Sequence of chain 4.C:
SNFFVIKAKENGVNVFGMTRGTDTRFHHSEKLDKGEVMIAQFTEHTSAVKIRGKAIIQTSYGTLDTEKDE

Sequence of chain 4.B:
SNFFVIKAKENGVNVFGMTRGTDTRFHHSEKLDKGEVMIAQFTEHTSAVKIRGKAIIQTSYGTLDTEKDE

This protein binds this small molecule.
Small molecule (SMILES): N[C@@H](Cc1c[nH]c2ccccc12)C(=O)O

Binding-site contacts:
Ligand atom CB contacts residue THR19 of chain 4.B at 3.6 Å.
Ligand atom CZ3 contacts residue MET38 of chain 4.C at 4.0 Å (hydrophobic).
Ligand atom CA contacts residue THR24 of chain 4.B at 3.2 Å.
Ligand atom N contacts residue THR19 of chain 4.B at 2.8 Å (h-bond).
Ligand atom CH2 contacts residue VAL49 of chain 4.C at 3.7 Å (hydrophobic).
Ligand atom CD1 contacts residue SER47 of chain 4.B at 3.5 Å.
Ligand atom O contacts residue SER47 of chain 4.B at 2.9 Å (h-bond).
Ligand atom CB contacts residue SER47 of chain 4.B at 3.4 Å.
Ligand atom CG contacts residue SER47 of chain 4.B at 3.8 Å.
Ligand atom N contacts residue ASP23 of chain 4.B at 3.3 Å (salt-bridge).
Ligand atom O contacts residue ARG20 of chain 4.B at 3.4 Å.
Ligand atom OXT contacts residue GLY21 of chain 4.B at 4.0 Å.
Ligand atom CA contacts residue GLY21 of chain 4.B at 3.5 Å.
Ligand atom C contacts residue THR46 of chain 4.C at 3.9 Å.
Ligand atom CA contacts residue THR19 of chain 4.B at 3.7 Å.
Ligand atom NE1 contacts residue GLN41 of chain 4.C at 2.9 Å (h-bond).
Ligand atom CE2 contacts residue GLN41 of chain 4.C at 4.0 Å.
Ligand atom C contacts residue SER47 of chain 4.B at 3.5 Å.
Ligand atom N contacts residue ARG20 of chain 4.B at 4.0 Å.
Ligand atom OXT contacts residue THR43 of chain 4.C at 2.6 Å (h-bond).
Ligand atom NE1 contacts residue ALA40 of chain 4.C at 3.8 Å.
Ligand atom CH2 contacts residue GLY17 of chain 4.C at 3.6 Å.
Ligand atom O contacts residue THR19 of chain 4.B at 4.0 Å.
Ligand atom O contacts residue THR43 of chain 4.C at 3.6 Å.
Ligand atom N contacts residue GLY21 of chain 4.B at 2.8 Å (h-bond).
Ligand atom CZ2 contacts residue THR46 of chain 4.C at 4.0 Å.
Ligand atom C contacts residue GLY21 of chain 4.B at 3.5 Å.
Ligand atom OXT contacts residue HIS45 of chain 4.C at 3.8 Å.
Ligand atom OXT contacts residue THR46 of chain 4.C at 2.8 Å (h-bond).
Ligand atom CD1 contacts residue ALA48 of chain 4.B at 4.0 Å (hydrophobic).
Ligand atom C contacts residue THR43 of chain 4.C at 3.5 Å.
Ligand atom CB contacts residue THR24 of chain 4.B at 3.6 Å.
Ligand atom CH2 contacts residue MET38 of chain 4.C at 3.9 Å (hydrophobic).
Ligand atom CD1 contacts residue GLN41 of chain 4.C at 3.6 Å.
Ligand atom CZ2 contacts residue VAL49 of chain 4.C at 3.6 Å (hydrophobic).
Ligand atom N contacts residue THR24 of chain 4.B at 2.8 Å (h-bond).
Ligand atom CZ3 contacts residue GLY17 of chain 4.C at 3.7 Å.
Ligand atom O contacts residue GLY21 of chain 4.B at 3.0 Å (h-bond).
Ligand atom CA contacts residue SER47 of chain 4.B at 3.9 Å.
Ligand atom CD1 contacts residue THR43 of chain 4.C at 3.9 Å.